Binding-site contacts:
Ligand atom C6 contacts residue THR147 of chain 1.F at 4.1 Å.
Ligand atom C3 contacts residue ASN53 of chain 1.F at 3.8 Å.
Ligand atom O7 contacts residue ASN53 of chain 1.F at 3.6 Å.
Ligand atom N2 contacts residue ASN53 of chain 1.F at 3.1 Å (h-bond).
Ligand atom C7 contacts residue ASN53 of chain 1.F at 3.6 Å.
Ligand atom C2 contacts residue ASN53 of chain 1.F at 2.5 Å.
Ligand atom C1 contacts residue ASN53 of chain 1.F at 1.4 Å.
Ligand atom C4 contacts residue ASN53 of chain 1.F at 4.0 Å.
Ligand atom C5 contacts residue ASN53 of chain 1.F at 3.7 Å.
Ligand atom O5 contacts residue ASN53 of chain 1.F at 2.4 Å (h-bond).

Sequence of chain 1.F:
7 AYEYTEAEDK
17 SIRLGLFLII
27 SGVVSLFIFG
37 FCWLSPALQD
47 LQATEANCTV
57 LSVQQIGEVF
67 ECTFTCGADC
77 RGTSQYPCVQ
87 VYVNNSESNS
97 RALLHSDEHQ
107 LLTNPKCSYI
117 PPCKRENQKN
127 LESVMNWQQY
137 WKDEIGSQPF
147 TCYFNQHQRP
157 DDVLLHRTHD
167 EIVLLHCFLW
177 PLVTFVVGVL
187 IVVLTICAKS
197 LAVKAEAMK

The small molecule below binds the protein below.
Small molecule (SMILES): CC(=O)N[C@@H]1[C@@H](O)[C@H](O)[C@@H](CO)O[C@H]1O